Sequence of chain 1.A:
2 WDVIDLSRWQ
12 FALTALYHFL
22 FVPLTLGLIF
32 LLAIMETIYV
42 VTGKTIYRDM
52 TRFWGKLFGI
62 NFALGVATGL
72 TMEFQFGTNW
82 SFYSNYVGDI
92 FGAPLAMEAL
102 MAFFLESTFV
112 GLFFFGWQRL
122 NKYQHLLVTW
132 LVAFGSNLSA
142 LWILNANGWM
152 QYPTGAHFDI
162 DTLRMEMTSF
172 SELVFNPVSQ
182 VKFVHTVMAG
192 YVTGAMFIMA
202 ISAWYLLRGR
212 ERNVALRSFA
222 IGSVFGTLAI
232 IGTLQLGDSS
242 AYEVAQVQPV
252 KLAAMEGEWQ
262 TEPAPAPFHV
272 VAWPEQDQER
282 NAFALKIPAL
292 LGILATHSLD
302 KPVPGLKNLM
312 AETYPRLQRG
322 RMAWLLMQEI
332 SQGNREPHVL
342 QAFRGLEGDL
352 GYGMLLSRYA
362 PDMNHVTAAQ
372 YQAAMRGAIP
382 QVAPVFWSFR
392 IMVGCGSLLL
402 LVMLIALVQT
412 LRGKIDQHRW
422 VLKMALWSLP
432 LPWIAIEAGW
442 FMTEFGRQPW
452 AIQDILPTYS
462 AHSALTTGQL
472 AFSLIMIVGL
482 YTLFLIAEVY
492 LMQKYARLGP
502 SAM

Binding-site contacts:
Ligand atom N contacts residue LEU295 of chain 1.A at 4.1 Å.
Ligand atom C23 contacts residue ARG391 of chain 1.A at 4.0 Å.
Ligand atom C6 contacts residue GLU257 of chain 1.A at 3.8 Å.
Ligand atom C contacts residue ASP239 of chain 1.A at 4.2 Å.
Ligand atom C9 contacts residue LEU295 of chain 1.A at 3.6 Å (hydrophobic).
Ligand atom N contacts residue ASP239 of chain 1.A at 3.1 Å (salt-bridge).
Ligand atom C4 contacts residue HEB1 of chain 1.G at 3.6 Å.
Ligand atom O contacts residue PHE269 of chain 1.A at 3.8 Å.
Ligand atom C1 contacts residue HEB1 of chain 1.G at 3.6 Å.
Ligand atom C20 contacts residue ARG391 of chain 1.A at 4.2 Å.
Ligand atom C17 contacts residue VAL271 of chain 1.A at 4.2 Å (hydrophobic).
Ligand atom C13 contacts residue LEU291 of chain 1.A at 3.9 Å (hydrophobic).
Ligand atom C18 contacts residue PHE269 of chain 1.A at 3.9 Å (hydrophobic).
Ligand atom C5 contacts residue LEU295 of chain 1.A at 3.8 Å (hydrophobic).
Ligand atom C7 contacts residue LEU295 of chain 1.A at 3.7 Å (hydrophobic).
Ligand atom C5 contacts residue PHE390 of chain 1.A at 3.9 Å (hydrophobic).
Ligand atom C8 contacts residue ALA242 of chain 1.A at 3.6 Å (hydrophobic).
Ligand atom C3 contacts residue HEB1 of chain 1.G at 3.7 Å.
Ligand atom C8 contacts residue LEU295 of chain 1.A at 3.7 Å (hydrophobic).
Ligand atom C7 contacts residue ALA242 of chain 1.A at 3.5 Å (hydrophobic).
Ligand atom C18 contacts residue ARG391 of chain 1.A at 3.6 Å.
Ligand atom C6 contacts residue LEU295 of chain 1.A at 4.1 Å (hydrophobic).
Ligand atom C5 contacts residue PHE269 of chain 1.A at 3.7 Å (hydrophobic).
Ligand atom C10 contacts residue VAL394 of chain 1.A at 4.0 Å (hydrophobic).
Ligand atom C8 contacts residue HEB1 of chain 1.G at 4.2 Å.
Ligand atom C6 contacts residue PHE269 of chain 1.A at 4.2 Å (hydrophobic).
Ligand atom C9 contacts residue ASP239 of chain 1.A at 3.7 Å.
Ligand atom C4 contacts residue LEU295 of chain 1.A at 3.5 Å (hydrophobic).
Ligand atom C21 contacts residue VAL271 of chain 1.A at 4.1 Å (hydrophobic).
Ligand atom C18 contacts residue VAL394 of chain 1.A at 3.8 Å (hydrophobic).
Ligand atom C19 contacts residue VAL271 of chain 1.A at 4.0 Å (hydrophobic).
Ligand atom C10 contacts residue HEB1 of chain 1.G at 3.9 Å.
Ligand atom C9 contacts residue HEB1 of chain 1.G at 3.5 Å.
Ligand atom C1 contacts residue ASP239 of chain 1.A at 4.2 Å.
Ligand atom N contacts residue HEB1 of chain 1.G at 3.5 Å.
Ligand atom C contacts residue HEB1 of chain 1.G at 4.0 Å.
Ligand atom C14 contacts residue VAL394 of chain 1.A at 4.2 Å (hydrophobic).
Ligand atom C2 contacts residue HEB1 of chain 1.G at 3.7 Å.
Ligand atom C3 contacts residue LEU295 of chain 1.A at 3.9 Å (hydrophobic).
Ligand atom C8 contacts residue ASP239 of chain 1.A at 3.4 Å.

A protein and the small-molecule ligand that binds it are described below.
Small molecule (SMILES): CC(C)=CCC/C(C)=C/CCC(C)=CCc1c(C)[nH]c2ccccc2c1=O